Sequence of chain 1.E:
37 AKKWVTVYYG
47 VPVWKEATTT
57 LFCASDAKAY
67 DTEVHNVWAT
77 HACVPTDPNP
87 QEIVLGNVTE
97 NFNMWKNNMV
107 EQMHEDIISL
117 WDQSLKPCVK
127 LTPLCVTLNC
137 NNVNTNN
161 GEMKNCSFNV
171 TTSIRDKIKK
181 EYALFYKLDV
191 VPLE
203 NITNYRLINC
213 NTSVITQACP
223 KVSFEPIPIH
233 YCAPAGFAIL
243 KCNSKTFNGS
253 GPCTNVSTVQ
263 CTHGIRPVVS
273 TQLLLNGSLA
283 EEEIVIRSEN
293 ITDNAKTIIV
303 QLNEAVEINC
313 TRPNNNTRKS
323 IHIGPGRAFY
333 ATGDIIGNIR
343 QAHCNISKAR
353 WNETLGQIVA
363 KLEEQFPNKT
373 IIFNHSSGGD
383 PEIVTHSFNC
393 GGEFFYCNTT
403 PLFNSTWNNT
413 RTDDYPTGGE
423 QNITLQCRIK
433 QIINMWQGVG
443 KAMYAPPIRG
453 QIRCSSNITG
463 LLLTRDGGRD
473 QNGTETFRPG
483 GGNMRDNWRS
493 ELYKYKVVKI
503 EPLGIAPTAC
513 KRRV

Binding-site contacts:
Ligand atom C6 contacts residue GLN423 of chain 1.E at 4.1 Å.
Ligand atom C7 contacts residue ASN424 of chain 1.E at 3.9 Å.
Ligand atom C4 contacts residue ASN424 of chain 1.E at 4.3 Å.
Ligand atom C8 contacts residue ASN347 of chain 1.E at 3.8 Å.
Ligand atom O7 contacts residue ASN347 of chain 1.E at 3.6 Å (h-bond).
Ligand atom O7 contacts residue ASN311 of chain 1.E at 3.4 Å.
Ligand atom C8 contacts residue ASN424 of chain 1.E at 4.4 Å.
Ligand atom C2 contacts residue ASN424 of chain 1.E at 2.5 Å.
Ligand atom C8 contacts residue SER349 of chain 1.E at 3.9 Å.
Ligand atom O5 contacts residue ASN424 of chain 1.E at 2.4 Å (h-bond).
Ligand atom C3 contacts residue ASN424 of chain 1.E at 3.9 Å.
Ligand atom O5 contacts residue GLN423 of chain 1.E at 3.9 Å.
Ligand atom C7 contacts residue NAG1 of chain 1.Y at 3.8 Å.
Ligand atom C2 contacts residue NAG1 of chain 1.Y at 4.2 Å.
Ligand atom C5 contacts residue ASN424 of chain 1.E at 3.7 Å.
Ligand atom C8 contacts residue GLU309 of chain 1.E at 4.0 Å.
Ligand atom O6 contacts residue ASN424 of chain 1.E at 4.2 Å.
Ligand atom C7 contacts residue ASN347 of chain 1.E at 3.8 Å.
Ligand atom N2 contacts residue NAG1 of chain 1.Y at 3.3 Å.
Ligand atom O3 contacts residue NAG1 of chain 1.Y at 3.7 Å.
Ligand atom O7 contacts residue NAG1 of chain 1.Y at 3.7 Å.
Ligand atom N2 contacts residue ASN424 of chain 1.E at 3.0 Å (h-bond).
Ligand atom C3 contacts residue NAG1 of chain 1.Y at 4.0 Å.
Ligand atom O6 contacts residue GLN423 of chain 1.E at 3.3 Å (h-bond).
Ligand atom C1 contacts residue ASN424 of chain 1.E at 1.4 Å.

This small molecule binds to this protein.
Small molecule (SMILES): CC(=O)N[C@@H]1[C@@H](O)[C@H](O)[C@@H](CO)O[C@H]1O